Sequence of chain 1.C:
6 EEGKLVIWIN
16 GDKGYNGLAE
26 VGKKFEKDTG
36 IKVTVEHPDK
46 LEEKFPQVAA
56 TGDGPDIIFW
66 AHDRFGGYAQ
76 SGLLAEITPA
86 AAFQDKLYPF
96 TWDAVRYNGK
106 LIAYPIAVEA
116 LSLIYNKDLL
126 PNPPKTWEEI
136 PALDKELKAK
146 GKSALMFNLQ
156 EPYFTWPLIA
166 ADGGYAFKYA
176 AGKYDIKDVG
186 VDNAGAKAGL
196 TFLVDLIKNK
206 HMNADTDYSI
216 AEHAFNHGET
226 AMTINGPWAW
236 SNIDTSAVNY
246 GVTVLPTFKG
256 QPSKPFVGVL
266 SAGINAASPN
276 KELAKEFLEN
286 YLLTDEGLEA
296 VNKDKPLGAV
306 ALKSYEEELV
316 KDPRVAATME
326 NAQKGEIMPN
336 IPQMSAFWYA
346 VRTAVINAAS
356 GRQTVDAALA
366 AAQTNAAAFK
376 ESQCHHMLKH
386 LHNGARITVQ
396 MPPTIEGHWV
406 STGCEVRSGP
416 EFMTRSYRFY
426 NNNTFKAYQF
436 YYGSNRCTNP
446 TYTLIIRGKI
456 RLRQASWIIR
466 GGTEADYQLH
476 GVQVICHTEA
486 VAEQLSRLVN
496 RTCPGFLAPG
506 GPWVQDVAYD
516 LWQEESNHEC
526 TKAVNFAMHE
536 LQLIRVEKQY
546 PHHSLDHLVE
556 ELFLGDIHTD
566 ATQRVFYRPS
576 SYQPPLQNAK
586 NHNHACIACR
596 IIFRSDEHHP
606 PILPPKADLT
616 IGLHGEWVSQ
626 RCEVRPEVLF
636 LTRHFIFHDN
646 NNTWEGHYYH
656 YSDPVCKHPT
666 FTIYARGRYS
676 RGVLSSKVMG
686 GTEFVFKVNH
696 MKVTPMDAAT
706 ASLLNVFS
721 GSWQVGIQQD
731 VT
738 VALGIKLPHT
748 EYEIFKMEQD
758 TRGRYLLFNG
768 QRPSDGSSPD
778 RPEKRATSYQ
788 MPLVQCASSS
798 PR

Binding-site contacts:
Ligand atom C5 contacts residue ASN427 of chain 1.C at 3.7 Å.
Ligand atom O6 contacts residue TYR425 of chain 1.C at 4.4 Å.
Ligand atom O5 contacts residue ASN427 of chain 1.C at 2.4 Å (h-bond).
Ligand atom C4 contacts residue ASN427 of chain 1.C at 4.2 Å.
Ligand atom C5 contacts residue TYR425 of chain 1.C at 4.0 Å (hydrophobic).
Ligand atom O5 contacts residue TYR425 of chain 1.C at 4.1 Å.
Ligand atom O5 contacts residue THR429 of chain 1.C at 4.5 Å.
Ligand atom C2 contacts residue ASN427 of chain 1.C at 2.4 Å.
Ligand atom C8 contacts residue ASN427 of chain 1.C at 4.2 Å.
Ligand atom O7 contacts residue ASN427 of chain 1.C at 2.8 Å (h-bond).
Ligand atom N2 contacts residue ASN427 of chain 1.C at 2.8 Å (h-bond).
Ligand atom C1 contacts residue ASN427 of chain 1.C at 1.4 Å.
Ligand atom C6 contacts residue TYR425 of chain 1.C at 3.5 Å (hydrophobic).
Ligand atom C1 contacts residue THR429 of chain 1.C at 3.7 Å.
Ligand atom C1 contacts residue TYR425 of chain 1.C at 4.5 Å (hydrophobic).
Ligand atom C7 contacts residue ASN427 of chain 1.C at 3.0 Å.
Ligand atom C3 contacts residue ASN427 of chain 1.C at 3.7 Å.

The small molecule below binds the protein below.
Small molecule (SMILES): CC(=O)N[C@@H]1[C@@H](O)[C@H](O)[C@@H](CO)O[C@H]1O